Binding-site contacts:
Ligand atom C8 contacts residue ILE1163 of chain 1.C at 4.0 Å (hydrophobic).
Ligand atom C2 contacts residue ASN1165 of chain 1.C at 2.6 Å.
Ligand atom C3 contacts residue ASN1165 of chain 1.C at 3.9 Å.
Ligand atom C4 contacts residue ASN1165 of chain 1.C at 4.3 Å.
Ligand atom C5 contacts residue ASN1165 of chain 1.C at 3.6 Å.
Ligand atom N2 contacts residue ASN1165 of chain 1.C at 3.4 Å (h-bond).
Ligand atom O5 contacts residue ASN1165 of chain 1.C at 2.4 Å (h-bond).
Ligand atom C8 contacts residue ASN1165 of chain 1.C at 3.6 Å.
Ligand atom C1 contacts residue ASN1165 of chain 1.C at 1.5 Å.
Ligand atom C8 contacts residue VAL1164 of chain 1.C at 4.4 Å (hydrophobic).
Ligand atom C7 contacts residue ASN1165 of chain 1.C at 4.1 Å.
Ligand atom O3 contacts residue ASN1165 of chain 1.C at 4.2 Å.

Sequence of chain 1.C:
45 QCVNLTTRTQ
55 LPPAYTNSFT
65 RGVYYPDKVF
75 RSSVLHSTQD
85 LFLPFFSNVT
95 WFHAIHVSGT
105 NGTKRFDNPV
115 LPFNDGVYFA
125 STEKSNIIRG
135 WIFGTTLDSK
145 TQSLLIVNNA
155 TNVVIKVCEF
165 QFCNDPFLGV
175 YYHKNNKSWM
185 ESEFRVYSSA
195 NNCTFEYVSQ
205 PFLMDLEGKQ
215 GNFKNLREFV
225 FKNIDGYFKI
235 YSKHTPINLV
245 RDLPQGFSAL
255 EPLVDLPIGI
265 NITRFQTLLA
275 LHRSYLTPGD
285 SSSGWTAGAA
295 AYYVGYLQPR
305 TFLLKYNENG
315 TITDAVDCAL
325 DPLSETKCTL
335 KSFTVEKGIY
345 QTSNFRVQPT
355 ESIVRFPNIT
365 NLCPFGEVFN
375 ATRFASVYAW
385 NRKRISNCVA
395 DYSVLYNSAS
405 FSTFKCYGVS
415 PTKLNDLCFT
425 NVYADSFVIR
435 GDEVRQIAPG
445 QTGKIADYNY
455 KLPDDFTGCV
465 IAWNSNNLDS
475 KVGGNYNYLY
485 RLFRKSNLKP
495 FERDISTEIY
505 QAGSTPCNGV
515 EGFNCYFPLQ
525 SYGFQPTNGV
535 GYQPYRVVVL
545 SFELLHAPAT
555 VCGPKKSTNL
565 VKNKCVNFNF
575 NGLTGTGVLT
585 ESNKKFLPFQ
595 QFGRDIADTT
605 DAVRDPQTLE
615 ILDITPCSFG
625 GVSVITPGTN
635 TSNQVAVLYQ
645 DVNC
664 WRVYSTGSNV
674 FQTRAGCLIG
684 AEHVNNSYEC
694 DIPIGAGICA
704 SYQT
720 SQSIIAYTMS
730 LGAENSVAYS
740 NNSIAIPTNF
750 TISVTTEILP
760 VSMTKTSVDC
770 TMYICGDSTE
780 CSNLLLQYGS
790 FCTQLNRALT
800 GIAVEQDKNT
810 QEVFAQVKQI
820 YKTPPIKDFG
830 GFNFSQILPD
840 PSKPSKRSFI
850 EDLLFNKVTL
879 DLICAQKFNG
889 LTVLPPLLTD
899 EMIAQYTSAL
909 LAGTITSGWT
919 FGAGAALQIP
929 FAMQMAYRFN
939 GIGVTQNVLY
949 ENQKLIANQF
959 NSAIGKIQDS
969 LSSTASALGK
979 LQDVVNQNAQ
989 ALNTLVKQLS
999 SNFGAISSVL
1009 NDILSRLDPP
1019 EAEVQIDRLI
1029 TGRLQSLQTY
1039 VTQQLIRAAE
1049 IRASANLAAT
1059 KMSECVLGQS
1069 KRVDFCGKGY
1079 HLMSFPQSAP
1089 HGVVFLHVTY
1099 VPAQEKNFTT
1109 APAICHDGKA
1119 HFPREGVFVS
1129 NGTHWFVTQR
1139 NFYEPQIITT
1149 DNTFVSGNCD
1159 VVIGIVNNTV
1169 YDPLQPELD

The small molecule below binds the protein below.
Small molecule (SMILES): CC(=O)N[C@H]1[C@H](O[C@H]2[C@H](O)[C@@H](NC(C)=O)CO[C@@H]2CO)O[C@H](CO)[C@@H](O)[C@@H]1O